Sequence of chain 2.A:
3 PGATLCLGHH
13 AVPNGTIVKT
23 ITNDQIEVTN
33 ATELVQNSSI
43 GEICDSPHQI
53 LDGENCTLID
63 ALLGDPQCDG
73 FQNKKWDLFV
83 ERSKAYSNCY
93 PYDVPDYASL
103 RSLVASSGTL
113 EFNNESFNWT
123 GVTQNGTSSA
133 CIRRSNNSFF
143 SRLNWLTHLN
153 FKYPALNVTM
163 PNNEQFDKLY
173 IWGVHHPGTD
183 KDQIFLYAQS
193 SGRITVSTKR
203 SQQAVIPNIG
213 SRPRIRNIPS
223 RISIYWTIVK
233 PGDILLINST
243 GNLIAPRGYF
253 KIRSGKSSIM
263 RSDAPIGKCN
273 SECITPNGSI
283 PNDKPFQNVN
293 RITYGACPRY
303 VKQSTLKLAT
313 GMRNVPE

A small-molecule ligand and the protein it binds are described below.
Small molecule (SMILES): CC(=O)N[C@H]1[C@H](O[C@H]2[C@H](O)[C@@H](NC(C)=O)CO[C@@H]2CO)O[C@H](CO)[C@@H](O[C@@H]2O[C@H](C)[C@@H](O)[C@H](O)[C@@H]2O)[C@@H]1O

Sequence of chain 2.B:
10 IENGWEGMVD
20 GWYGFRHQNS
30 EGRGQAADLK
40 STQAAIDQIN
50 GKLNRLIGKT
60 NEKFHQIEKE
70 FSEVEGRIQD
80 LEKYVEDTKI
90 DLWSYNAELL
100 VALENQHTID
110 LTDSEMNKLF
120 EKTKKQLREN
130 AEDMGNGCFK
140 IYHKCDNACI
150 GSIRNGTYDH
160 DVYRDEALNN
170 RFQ

Binding-site contacts:
Ligand atom C2 contacts residue VAL291 of chain 2.A at 4.0 Å (hydrophobic).
Ligand atom C5 contacts residue VAL291 of chain 2.A at 4.2 Å (hydrophobic).
Ligand atom C6 contacts residue ASN279 of chain 2.A at 4.5 Å.
Ligand atom O6 contacts residue GLU69 of chain 2.B at 4.4 Å.
Ligand atom C8 contacts residue ARG293 of chain 2.A at 4.3 Å.
Ligand atom O5 contacts residue ASN279 of chain 2.A at 2.4 Å (h-bond).
Ligand atom C4 contacts residue ASN279 of chain 2.A at 4.3 Å.
Ligand atom N2 contacts residue VAL291 of chain 2.A at 3.9 Å.
Ligand atom C6 contacts residue ASN292 of chain 2.A at 4.5 Å.
Ligand atom O7 contacts residue ASN279 of chain 2.A at 2.9 Å (h-bond).
Ligand atom C5 contacts residue ASN279 of chain 2.A at 3.7 Å.
Ligand atom N2 contacts residue ASN279 of chain 2.A at 2.9 Å (h-bond).
Ligand atom C3 contacts residue ASN279 of chain 2.A at 3.8 Å.
Ligand atom C7 contacts residue ASN279 of chain 2.A at 3.1 Å.
Ligand atom O6 contacts residue ASN292 of chain 2.A at 3.5 Å (h-bond).
Ligand atom C8 contacts residue ASN279 of chain 2.A at 4.3 Å.
Ligand atom O5 contacts residue VAL291 of chain 2.A at 4.3 Å.
Ligand atom C2 contacts residue ASN279 of chain 2.A at 2.5 Å.
Ligand atom C3 contacts residue VAL291 of chain 2.A at 4.0 Å (hydrophobic).
Ligand atom O6 contacts residue ASN279 of chain 2.A at 3.7 Å.
Ligand atom C1 contacts residue ASN279 of chain 2.A at 1.4 Å.
Ligand atom C8 contacts residue ASN39 of chain 2.A at 3.6 Å.
Ligand atom C1 contacts residue VAL291 of chain 2.A at 3.5 Å (hydrophobic).
Ligand atom C8 contacts residue GLU69 of chain 2.B at 4.0 Å.